Binding-site contacts:
Ligand atom O9 contacts residue ARG143 of chain 4.A at 3.7 Å.
Ligand atom C8 contacts residue GLU195 of chain 4.A at 3.5 Å.
Ligand atom O9 contacts residue GLU195 of chain 4.A at 3.0 Å (salt-bridge).
Ligand atom C9 contacts residue GLU195 of chain 4.A at 3.2 Å.
Ligand atom C01 contacts residue ASP69 of chain 4.A at 3.6 Å.
Ligand atom CAN contacts residue ARG36 of chain 4.A at 3.8 Å.
Ligand atom C3 contacts residue TYR322 of chain 4.A at 3.3 Å (hydrophobic).
Ligand atom O9 contacts residue ALA165 of chain 4.A at 3.2 Å.
Ligand atom O8 contacts residue GLU195 of chain 4.A at 2.8 Å (salt-bridge).
Ligand atom C2 contacts residue TYR322 of chain 4.A at 3.0 Å (hydrophobic).
Ligand atom O1A contacts residue ARG288 of chain 4.A at 3.3 Å (salt-bridge).
Ligand atom CAM contacts residue ASP69 of chain 4.A at 3.2 Å.
Ligand atom C6 contacts residue TYR322 of chain 4.A at 3.8 Å (hydrophobic).
Ligand atom C9 contacts residue ASN213 of chain 4.A at 3.7 Å.
Ligand atom CAI contacts residue ARG36 of chain 4.A at 3.2 Å.
Ligand atom CAX contacts residue ARG36 of chain 4.A at 3.5 Å.
Ligand atom CAJ contacts residue ARG36 of chain 4.A at 3.0 Å.
Ligand atom O1A contacts residue TYR322 of chain 4.A at 3.6 Å (h-bond).
Ligand atom O6 contacts residue TYR322 of chain 4.A at 3.4 Å (h-bond).
Ligand atom C6 contacts residue GLU196 of chain 4.A at 3.5 Å.
Ligand atom O1A contacts residue ARG36 of chain 4.A at 3.9 Å.
Ligand atom CAL contacts residue ASP69 of chain 4.A at 3.7 Å.
Ligand atom C03 contacts residue ARG36 of chain 4.A at 3.5 Å.
Ligand atom O8 contacts residue ARG211 of chain 4.A at 3.7 Å.
Ligand atom CAN contacts residue ASP69 of chain 4.A at 3.4 Å.
Ligand atom O1B contacts residue ARG211 of chain 4.A at 2.9 Å (salt-bridge).
Ligand atom O8 contacts residue GLU196 of chain 4.A at 3.6 Å.
Ligand atom O1B contacts residue TYR264 of chain 4.A at 3.6 Å.
Ligand atom O10 contacts residue ARG70 of chain 4.A at 2.9 Å (salt-bridge).
Ligand atom C1 contacts residue TYR322 of chain 4.A at 3.0 Å (hydrophobic).
Ligand atom C02 contacts residue ASP69 of chain 4.A at 2.8 Å.
Ligand atom C9 contacts residue ALA165 of chain 4.A at 3.5 Å (hydrophobic).
Ligand atom C11 contacts residue TRP97 of chain 4.A at 3.5 Å (hydrophobic).
Ligand atom O6 contacts residue GLU196 of chain 4.A at 3.9 Å.
Ligand atom C11 contacts residue ARG70 of chain 4.A at 3.9 Å.
Ligand atom C1 contacts residue ARG211 of chain 4.A at 3.9 Å.
Ligand atom CAJ contacts residue ASP69 of chain 4.A at 3.6 Å.
Ligand atom O1B contacts residue ARG288 of chain 4.A at 3.3 Å (salt-bridge).
Ligand atom CAX contacts residue ASP69 of chain 4.A at 3.0 Å.
Ligand atom O1B contacts residue TYR322 of chain 4.A at 3.2 Å (h-bond).

Sequence of chain 4.A:
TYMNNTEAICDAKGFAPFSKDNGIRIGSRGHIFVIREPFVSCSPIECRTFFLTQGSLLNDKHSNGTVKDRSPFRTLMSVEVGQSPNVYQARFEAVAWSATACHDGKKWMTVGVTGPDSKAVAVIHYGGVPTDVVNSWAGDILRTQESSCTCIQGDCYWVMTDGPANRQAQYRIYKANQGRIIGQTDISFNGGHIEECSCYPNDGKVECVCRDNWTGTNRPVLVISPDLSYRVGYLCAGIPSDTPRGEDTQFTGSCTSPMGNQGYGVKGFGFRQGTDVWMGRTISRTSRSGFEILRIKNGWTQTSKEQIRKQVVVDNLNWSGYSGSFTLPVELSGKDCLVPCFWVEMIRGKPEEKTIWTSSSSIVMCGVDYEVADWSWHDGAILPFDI

A protein and the small-molecule ligand that binds it are described below.
Small molecule (SMILES): CC(=O)N[C@@H]1[C@@H](O)C(C/C=C/c2ccc(C)cc2)=C(C(=O)O)O[C@H]1C(O)[C@H](O)CO